Sequence of chain 1.G:
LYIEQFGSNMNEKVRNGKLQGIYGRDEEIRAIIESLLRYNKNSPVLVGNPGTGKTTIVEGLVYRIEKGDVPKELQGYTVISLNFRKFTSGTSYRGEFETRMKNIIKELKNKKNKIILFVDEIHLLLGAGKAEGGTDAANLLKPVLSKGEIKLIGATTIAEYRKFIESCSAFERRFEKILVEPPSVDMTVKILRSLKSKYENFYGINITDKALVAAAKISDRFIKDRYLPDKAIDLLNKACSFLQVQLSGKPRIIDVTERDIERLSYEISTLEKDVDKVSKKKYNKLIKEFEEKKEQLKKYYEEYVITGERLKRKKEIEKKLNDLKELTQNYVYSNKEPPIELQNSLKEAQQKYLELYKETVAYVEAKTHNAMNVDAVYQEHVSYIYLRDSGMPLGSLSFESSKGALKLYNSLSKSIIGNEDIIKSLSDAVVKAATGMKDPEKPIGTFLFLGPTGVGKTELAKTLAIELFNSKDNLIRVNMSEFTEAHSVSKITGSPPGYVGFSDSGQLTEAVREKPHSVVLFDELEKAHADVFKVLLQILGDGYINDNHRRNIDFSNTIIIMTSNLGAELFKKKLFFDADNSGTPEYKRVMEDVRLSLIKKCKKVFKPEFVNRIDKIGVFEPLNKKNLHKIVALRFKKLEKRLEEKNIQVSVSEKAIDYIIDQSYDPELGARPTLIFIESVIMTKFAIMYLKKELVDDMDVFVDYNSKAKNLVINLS

Sequence of chain 1.H:
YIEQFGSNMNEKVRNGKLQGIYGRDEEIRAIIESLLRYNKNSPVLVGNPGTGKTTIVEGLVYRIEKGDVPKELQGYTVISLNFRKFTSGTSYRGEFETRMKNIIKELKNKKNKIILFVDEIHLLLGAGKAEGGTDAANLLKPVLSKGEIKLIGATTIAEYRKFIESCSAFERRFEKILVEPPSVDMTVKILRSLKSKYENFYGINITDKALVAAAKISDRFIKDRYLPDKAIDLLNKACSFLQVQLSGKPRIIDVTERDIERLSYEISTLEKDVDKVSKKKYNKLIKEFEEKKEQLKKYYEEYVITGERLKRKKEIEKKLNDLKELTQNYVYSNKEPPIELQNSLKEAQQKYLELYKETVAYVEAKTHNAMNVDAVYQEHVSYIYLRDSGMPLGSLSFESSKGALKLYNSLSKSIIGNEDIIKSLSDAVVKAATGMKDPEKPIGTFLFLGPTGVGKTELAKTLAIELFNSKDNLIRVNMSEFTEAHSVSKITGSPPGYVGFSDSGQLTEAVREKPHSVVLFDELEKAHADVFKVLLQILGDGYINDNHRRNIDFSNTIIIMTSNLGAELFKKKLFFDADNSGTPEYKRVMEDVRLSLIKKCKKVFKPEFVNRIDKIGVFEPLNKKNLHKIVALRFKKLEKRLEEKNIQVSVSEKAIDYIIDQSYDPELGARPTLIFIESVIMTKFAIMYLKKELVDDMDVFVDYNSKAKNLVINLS

The small molecule below binds the protein below.
Small molecule (SMILES): Nc1ncnc2c1ncn2[C@@H]1O[C@H](COP(=O)(O)OP(=O)(O)OP(O)(O)=S)[C@@H](O)[C@H]1O

Binding-site contacts:
Ligand atom N1 contacts residue ILE604 of chain 1.H at 3.4 Å (h-bond).
Ligand atom O1B contacts residue GLY641 of chain 1.H at 3.1 Å (h-bond).
Ligand atom C4 contacts residue GLU646 of chain 1.H at 3.1 Å.
Ligand atom N3 contacts residue ILE818 of chain 1.H at 3.6 Å.
Ligand atom C2' contacts residue GLU646 of chain 1.H at 3.4 Å.
Ligand atom O3B contacts residue ARG800 of chain 1.G at 3.0 Å (salt-bridge).
Ligand atom O1A contacts residue GLY643 of chain 1.H at 3.3 Å.
Ligand atom O2G contacts residue THR645 of chain 1.H at 2.6 Å (h-bond).
Ligand atom O1A contacts residue LYS644 of chain 1.H at 3.0 Å (salt-bridge).
Ligand atom O1A contacts residue VAL642 of chain 1.H at 3.7 Å.
Ligand atom O1B contacts residue VAL642 of chain 1.H at 3.1 Å (h-bond).
Ligand atom O3G contacts residue THR645 of chain 1.H at 3.3 Å (h-bond).
Ligand atom PB contacts residue VAL642 of chain 1.H at 3.5 Å.
Ligand atom C5 contacts residue GLU646 of chain 1.H at 3.4 Å.
Ligand atom O3G contacts residue LYS644 of chain 1.H at 3.3 Å.
Ligand atom O3' contacts residue LEU862 of chain 1.H at 3.3 Å.
Ligand atom O4' contacts residue GLY641 of chain 1.H at 3.2 Å (h-bond).
Ligand atom N7 contacts residue GLY643 of chain 1.H at 3.0 Å (h-bond).
Ligand atom O1B contacts residue LYS644 of chain 1.H at 2.5 Å (salt-bridge).
Ligand atom O2B contacts residue GLY641 of chain 1.H at 3.2 Å.
Ligand atom O1A contacts residue THR645 of chain 1.H at 2.7 Å (h-bond).
Ligand atom PB contacts residue ARG859 of chain 1.H at 3.6 Å.
Ligand atom N9 contacts residue GLU646 of chain 1.H at 3.2 Å (salt-bridge).
Ligand atom O2B contacts residue ARG859 of chain 1.H at 2.3 Å (salt-bridge).
Ligand atom O1A contacts residue GLU646 of chain 1.H at 2.6 Å (salt-bridge).
Ligand atom C8 contacts residue GLY641 of chain 1.H at 3.6 Å.
Ligand atom C8 contacts residue GLY643 of chain 1.H at 3.2 Å.
Ligand atom C8 contacts residue VAL642 of chain 1.H at 3.6 Å (hydrophobic).
Ligand atom N3 contacts residue GLU646 of chain 1.H at 3.4 Å (salt-bridge).
Ligand atom PG contacts residue THR645 of chain 1.H at 3.4 Å.
Ligand atom S1G contacts residue ARG800 of chain 1.G at 3.3 Å (salt-bridge).
Ligand atom C8 contacts residue GLU646 of chain 1.H at 3.6 Å.
Ligand atom N6 contacts residue GLY605 of chain 1.H at 3.3 Å (h-bond).
Ligand atom O2A contacts residue THR645 of chain 1.H at 2.4 Å (h-bond).
Ligand atom N6 contacts residue ILE603 of chain 1.H at 3.4 Å.
Ligand atom PG contacts residue ARG800 of chain 1.G at 3.5 Å.
Ligand atom O3B contacts residue ARG859 of chain 1.H at 3.7 Å.
Ligand atom O3A contacts residue VAL642 of chain 1.H at 2.8 Å (h-bond).
Ligand atom N6 contacts residue ILE604 of chain 1.H at 3.7 Å.
Ligand atom PA contacts residue THR645 of chain 1.H at 3.2 Å.